Sequence of chain 2.A:
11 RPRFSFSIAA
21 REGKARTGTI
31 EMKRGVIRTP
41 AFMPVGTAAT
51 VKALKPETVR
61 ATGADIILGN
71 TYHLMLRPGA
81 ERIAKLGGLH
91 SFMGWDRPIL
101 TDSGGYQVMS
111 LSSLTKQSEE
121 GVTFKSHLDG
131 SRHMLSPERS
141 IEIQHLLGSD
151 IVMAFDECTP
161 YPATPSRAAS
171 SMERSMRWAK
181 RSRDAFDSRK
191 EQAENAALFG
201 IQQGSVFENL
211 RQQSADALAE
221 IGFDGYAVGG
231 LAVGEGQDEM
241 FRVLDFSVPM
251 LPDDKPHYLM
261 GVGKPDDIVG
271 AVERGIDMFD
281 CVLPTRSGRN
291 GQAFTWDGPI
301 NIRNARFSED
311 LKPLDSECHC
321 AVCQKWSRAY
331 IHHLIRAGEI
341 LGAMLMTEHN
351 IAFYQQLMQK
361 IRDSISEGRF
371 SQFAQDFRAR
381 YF

Binding-site contacts:
Ligand atom S1 contacts residue ASP280 of chain 2.A at 3.7 Å.
Ligand atom C5 contacts residue GLY230 of chain 2.A at 4.1 Å.
Ligand atom N1 contacts residue MET260 of chain 2.A at 4.0 Å.
Ligand atom C8 contacts residue MET260 of chain 2.A at 4.0 Å (hydrophobic).
Ligand atom C7 contacts residue CYS158 of chain 2.A at 3.7 Å (hydrophobic).
Ligand atom N4 contacts residue ALA232 of chain 2.A at 3.8 Å.
Ligand atom C2 contacts residue TYR106 of chain 2.A at 4.1 Å (hydrophobic).
Ligand atom O1 contacts residue GLY229 of chain 2.A at 3.4 Å.
Ligand atom N3 contacts residue MET260 of chain 2.A at 3.8 Å.
Ligand atom C3 contacts residue TYR106 of chain 2.A at 3.9 Å (hydrophobic).
Ligand atom N2 contacts residue MET260 of chain 2.A at 4.1 Å.
Ligand atom C12 contacts residue ASP280 of chain 2.A at 3.5 Å.
Ligand atom N1 contacts residue ASP156 of chain 2.A at 3.8 Å.
Ligand atom O1 contacts residue GLY230 of chain 2.A at 2.8 Å (h-bond).
Ligand atom C10 contacts residue GLY261 of chain 2.A at 3.8 Å.
Ligand atom N4 contacts residue LEU231 of chain 2.A at 2.7 Å (h-bond).
Ligand atom N2 contacts residue TYR106 of chain 2.A at 3.8 Å.
Ligand atom N5 contacts residue ASP280 of chain 2.A at 4.0 Å.
Ligand atom S1 contacts residue GLY261 of chain 2.A at 3.9 Å.
Ligand atom C6 contacts residue MET260 of chain 2.A at 3.6 Å (hydrophobic).
Ligand atom C12 contacts residue VAL282 of chain 2.A at 3.5 Å (hydrophobic).
Ligand atom C11 contacts residue GLY261 of chain 2.A at 3.8 Å.
Ligand atom O1 contacts residue GLN203 of chain 2.A at 3.5 Å (h-bond).
Ligand atom N2 contacts residue SER103 of chain 2.A at 4.1 Å.
Ligand atom C1 contacts residue MET260 of chain 2.A at 3.9 Å (hydrophobic).
Ligand atom C3 contacts residue MET260 of chain 2.A at 4.1 Å (hydrophobic).
Ligand atom C5 contacts residue LEU231 of chain 2.A at 3.9 Å (hydrophobic).
Ligand atom O1 contacts residue CYS158 of chain 2.A at 3.2 Å (h-bond).
Ligand atom N6 contacts residue ASP280 of chain 2.A at 2.8 Å (salt-bridge).
Ligand atom N4 contacts residue GLY261 of chain 2.A at 4.0 Å.
Ligand atom N3 contacts residue TYR106 of chain 2.A at 3.5 Å.
Ligand atom C1 contacts residue GLY261 of chain 2.A at 3.7 Å.
Ligand atom C7 contacts residue GLY230 of chain 2.A at 3.9 Å.
Ligand atom C8 contacts residue TYR106 of chain 2.A at 3.7 Å (hydrophobic).
Ligand atom C6 contacts residue LEU231 of chain 2.A at 3.7 Å (hydrophobic).
Ligand atom N4 contacts residue MET260 of chain 2.A at 3.3 Å (h-bond).
Ligand atom C10 contacts residue ASP280 of chain 2.A at 3.2 Å.
Ligand atom C4 contacts residue TYR106 of chain 2.A at 4.0 Å (hydrophobic).
Ligand atom N5 contacts residue GLY261 of chain 2.A at 3.2 Å.
Ligand atom N2 contacts residue ASP156 of chain 2.A at 3.5 Å (salt-bridge).

A small-molecule ligand and the protein it binds are described below.
Small molecule (SMILES): Nc1cc(CSc2ncc[nH]2)c2nc(N)[nH]c(=O)c2c1